Binding-site contacts:
Ligand atom C7 contacts residue HIS64 of chain 4.A at 4.1 Å.
Ligand atom C21 contacts residue ILE138 of chain 4.A at 4.0 Å (hydrophobic).
Ligand atom C2 contacts residue MET106 of chain 4.A at 4.2 Å (hydrophobic).
Ligand atom C27 contacts residue TRP58 of chain 4.A at 3.5 Å (hydrophobic).
Ligand atom C15 contacts residue CYS61 of chain 4.A at 4.2 Å (hydrophobic).
Ligand atom C1 contacts residue MET106 of chain 4.A at 4.0 Å (hydrophobic).
Ligand atom C12 contacts residue MET106 of chain 4.A at 3.5 Å (hydrophobic).
Ligand atom OC1 contacts residue HIS64 of chain 4.A at 3.7 Å.
Ligand atom C23 contacts residue ILE138 of chain 4.A at 4.2 Å (hydrophobic).
Ligand atom C21 contacts residue ILE141 of chain 4.A at 3.8 Å (hydrophobic).
Ligand atom C11 contacts residue VAL102 of chain 4.A at 4.1 Å (hydrophobic).
Ligand atom C22 contacts residue ILE138 of chain 4.A at 3.7 Å (hydrophobic).
Ligand atom C14 contacts residue LEU65 of chain 4.A at 3.9 Å (hydrophobic).
Ligand atom C20 contacts residue PHE129 of chain 4.A at 4.0 Å (hydrophobic).
Ligand atom C19 contacts residue ALA109 of chain 4.A at 3.9 Å (hydrophobic).
Ligand atom C27 contacts residue HIS220 of chain 4.A at 3.8 Å.
Ligand atom C6 contacts residue PHE118 of chain 4.A at 3.9 Å (hydrophobic).
Ligand atom C22 contacts residue PHE129 of chain 4.A at 4.0 Å (hydrophobic).
Ligand atom C25 contacts residue HIS220 of chain 4.A at 4.0 Å.
Ligand atom C15 contacts residue PHE119 of chain 4.A at 4.0 Å (hydrophobic).
Ligand atom C15 contacts residue HIS64 of chain 4.A at 3.9 Å.
Ligand atom C11 contacts residue MET106 of chain 4.A at 3.8 Å (hydrophobic).
Ligand atom C26 contacts residue LEU65 of chain 4.A at 3.7 Å (hydrophobic).
Ligand atom OC2 contacts residue GLN27 of chain 4.A at 2.8 Å (h-bond).
Ligand atom C19 contacts residue MET106 of chain 4.A at 3.9 Å (hydrophobic).
Ligand atom C26 contacts residue HIS220 of chain 4.A at 4.0 Å.
Ligand atom C16 contacts residue CYS61 of chain 4.A at 3.7 Å (hydrophobic).
Ligand atom C18 contacts residue PHE129 of chain 4.A at 4.1 Å (hydrophobic).
Ligand atom C4A contacts residue GLN27 of chain 4.A at 3.1 Å.
Ligand atom C24 contacts residue LEU132 of chain 4.A at 4.2 Å (hydrophobic).
Ligand atom OC1 contacts residue ALA68 of chain 4.A at 4.0 Å.
Ligand atom OC2 contacts residue LEU28 of chain 4.A at 3.3 Å.
Ligand atom C24 contacts residue ILE138 of chain 4.A at 4.2 Å (hydrophobic).
Ligand atom C3 contacts residue GLN27 of chain 4.A at 3.5 Å.
Ligand atom C7 contacts residue PHE119 of chain 4.A at 4.2 Å (hydrophobic).
Ligand atom C19 contacts residue PHE118 of chain 4.A at 4.2 Å (hydrophobic).
Ligand atom OC1 contacts residue GLN27 of chain 4.A at 3.0 Å (h-bond).
Ligand atom C4B contacts residue ALA109 of chain 4.A at 4.1 Å (hydrophobic).
Ligand atom O3 contacts residue GLN27 of chain 4.A at 3.0 Å (h-bond).
Ligand atom C19 contacts residue VAL117 of chain 4.A at 3.8 Å (hydrophobic).

This protein binds this small molecule.
Small molecule (SMILES): CC(C)=CCC[C@@H](C)[C@H]1CC[C@H]2C3=C(CC[C@]12C)[C@@]1(C)CC[C@H](O)[C@@](C)(C(=O)O)[C@@H]1CC3

Sequence of chain 4.A:
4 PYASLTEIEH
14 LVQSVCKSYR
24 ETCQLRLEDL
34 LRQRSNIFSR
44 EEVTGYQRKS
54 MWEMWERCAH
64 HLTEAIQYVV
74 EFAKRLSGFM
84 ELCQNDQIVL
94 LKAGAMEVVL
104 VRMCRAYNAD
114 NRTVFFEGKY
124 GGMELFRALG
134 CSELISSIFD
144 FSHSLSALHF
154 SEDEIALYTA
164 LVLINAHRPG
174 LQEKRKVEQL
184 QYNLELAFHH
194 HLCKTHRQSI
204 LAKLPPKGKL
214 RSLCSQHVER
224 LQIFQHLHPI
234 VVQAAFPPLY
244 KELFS